Binding-site contacts:
Ligand atom C3 contacts residue ASN343 of chain 1.C at 3.8 Å.
Ligand atom C7 contacts residue GLY339 of chain 1.C at 3.6 Å.
Ligand atom C8 contacts residue PHE338 of chain 1.C at 4.0 Å (hydrophobic).
Ligand atom C5 contacts residue ASN343 of chain 1.C at 3.7 Å.
Ligand atom C4 contacts residue ASN343 of chain 1.C at 4.3 Å.
Ligand atom N2 contacts residue GLY339 of chain 1.C at 3.8 Å.
Ligand atom O7 contacts residue GLY339 of chain 1.C at 3.7 Å.
Ligand atom C7 contacts residue ASN343 of chain 1.C at 4.0 Å.
Ligand atom O7 contacts residue VAL367 of chain 1.C at 4.4 Å.
Ligand atom C7 contacts residue VAL367 of chain 1.C at 4.2 Å (hydrophobic).
Ligand atom C2 contacts residue ASN343 of chain 1.C at 2.5 Å.
Ligand atom C1 contacts residue ASN343 of chain 1.C at 1.4 Å.
Ligand atom O5 contacts residue ASN343 of chain 1.C at 2.4 Å (h-bond).
Ligand atom C8 contacts residue VAL367 of chain 1.C at 3.9 Å (hydrophobic).
Ligand atom C7 contacts residue PHE338 of chain 1.C at 4.4 Å (hydrophobic).
Ligand atom N2 contacts residue ASN343 of chain 1.C at 2.8 Å (h-bond).
Ligand atom O3 contacts residue VAL367 of chain 1.C at 3.5 Å.
Ligand atom C3 contacts residue VAL367 of chain 1.C at 4.2 Å (hydrophobic).
Ligand atom C8 contacts residue LEU368 of chain 1.C at 3.9 Å (hydrophobic).
Ligand atom C8 contacts residue GLY339 of chain 1.C at 3.8 Å.

A protein and the small-molecule ligand that binds it are described below.
Small molecule (SMILES): CC(=O)N[C@@H]1[C@@H](O)[C@H](O)[C@@H](CO)O[C@H]1O

Sequence of chain 1.C:
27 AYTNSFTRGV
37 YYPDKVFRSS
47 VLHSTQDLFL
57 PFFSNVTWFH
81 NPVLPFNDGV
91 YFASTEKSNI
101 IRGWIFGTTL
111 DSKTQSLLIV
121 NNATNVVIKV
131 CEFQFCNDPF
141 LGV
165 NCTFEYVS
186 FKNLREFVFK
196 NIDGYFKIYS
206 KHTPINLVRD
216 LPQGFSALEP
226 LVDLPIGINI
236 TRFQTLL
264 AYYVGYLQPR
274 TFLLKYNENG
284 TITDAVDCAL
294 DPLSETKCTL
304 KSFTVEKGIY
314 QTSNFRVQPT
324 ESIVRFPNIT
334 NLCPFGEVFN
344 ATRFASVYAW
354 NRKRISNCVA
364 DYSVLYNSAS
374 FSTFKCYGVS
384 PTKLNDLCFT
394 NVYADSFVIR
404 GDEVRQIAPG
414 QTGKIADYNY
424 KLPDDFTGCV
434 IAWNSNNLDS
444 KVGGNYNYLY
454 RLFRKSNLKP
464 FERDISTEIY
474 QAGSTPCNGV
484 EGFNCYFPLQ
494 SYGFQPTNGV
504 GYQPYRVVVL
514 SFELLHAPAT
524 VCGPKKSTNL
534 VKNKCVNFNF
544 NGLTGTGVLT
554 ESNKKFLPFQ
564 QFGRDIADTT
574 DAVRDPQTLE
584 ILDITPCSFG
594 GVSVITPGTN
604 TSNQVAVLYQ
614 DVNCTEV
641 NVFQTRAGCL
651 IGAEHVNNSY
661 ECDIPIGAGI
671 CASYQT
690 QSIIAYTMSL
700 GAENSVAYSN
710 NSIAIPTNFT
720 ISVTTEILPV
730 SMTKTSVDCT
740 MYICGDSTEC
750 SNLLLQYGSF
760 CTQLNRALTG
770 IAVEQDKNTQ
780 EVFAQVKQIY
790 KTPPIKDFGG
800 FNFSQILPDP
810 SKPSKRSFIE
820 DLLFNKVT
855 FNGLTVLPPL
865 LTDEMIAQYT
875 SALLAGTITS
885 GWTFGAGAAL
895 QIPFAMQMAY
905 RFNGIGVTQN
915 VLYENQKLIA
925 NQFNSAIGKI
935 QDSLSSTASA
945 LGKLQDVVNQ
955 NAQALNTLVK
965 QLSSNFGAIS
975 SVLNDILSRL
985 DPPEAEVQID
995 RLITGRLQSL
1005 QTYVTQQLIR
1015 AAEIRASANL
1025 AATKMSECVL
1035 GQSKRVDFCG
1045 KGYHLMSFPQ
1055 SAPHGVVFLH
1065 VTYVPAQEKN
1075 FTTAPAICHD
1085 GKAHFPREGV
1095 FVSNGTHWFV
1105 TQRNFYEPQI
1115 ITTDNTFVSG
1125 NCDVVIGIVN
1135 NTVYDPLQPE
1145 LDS